Binding-site contacts:
Ligand atom C4 contacts residue PHE194 of chain 1.B at 3.7 Å (hydrophobic).
Ligand atom O3 contacts residue GLY208 of chain 1.B at 4.1 Å.
Ligand atom C1 contacts residue GLN209 of chain 1.B at 3.9 Å.
Ligand atom C2 contacts residue PHE212 of chain 1.B at 3.5 Å (hydrophobic).
Ligand atom C4 contacts residue PHE212 of chain 1.B at 3.8 Å (hydrophobic).
Ligand atom C3 contacts residue GLY208 of chain 1.B at 4.2 Å.
Ligand atom C4 contacts residue PHE195 of chain 1.B at 4.0 Å (hydrophobic).
Ligand atom C4 contacts residue THR191 of chain 1.B at 4.0 Å.
Ligand atom O3 contacts residue GLN209 of chain 1.B at 3.0 Å (h-bond).
Ligand atom C3 contacts residue GLN209 of chain 1.B at 4.1 Å.
Ligand atom C2 contacts residue ARG65 of chain 1.B at 4.0 Å.
Ligand atom O3 contacts residue PHE195 of chain 1.B at 3.7 Å.
Ligand atom C2 contacts residue GLY208 of chain 1.B at 3.7 Å.
Ligand atom C2 contacts residue GLN209 of chain 1.B at 4.1 Å.
Ligand atom O1 contacts residue TYR33 of chain 1.B at 3.2 Å (h-bond).
Ligand atom O1 contacts residue LEU67 of chain 1.B at 3.7 Å.
Ligand atom C1 contacts residue PHE212 of chain 1.B at 3.9 Å (hydrophobic).
Ligand atom C3 contacts residue THR191 of chain 1.B at 4.1 Å.
Ligand atom C3 contacts residue PHE195 of chain 1.B at 4.0 Å (hydrophobic).
Ligand atom C4 contacts residue GLY208 of chain 1.B at 4.1 Å.
Ligand atom O1 contacts residue THR191 of chain 1.B at 4.4 Å.
Ligand atom C1 contacts residue ARG65 of chain 1.B at 3.7 Å.
Ligand atom O1 contacts residue PHE195 of chain 1.B at 3.5 Å.
Ligand atom O3 contacts residue PHE194 of chain 1.B at 4.3 Å.
Ligand atom C1 contacts residue LEU67 of chain 1.B at 3.8 Å (hydrophobic).
Ligand atom C2 contacts residue THR191 of chain 1.B at 4.0 Å.
Ligand atom C1 contacts residue TYR33 of chain 1.B at 3.4 Å (hydrophobic).
Ligand atom O1 contacts residue GLN209 of chain 1.B at 3.9 Å.
Ligand atom C1 contacts residue THR191 of chain 1.B at 4.4 Å.

A small-molecule ligand and the protein it binds are described below.
Small molecule (SMILES): C[C@@H](O)CCO

Sequence of chain 1.B:
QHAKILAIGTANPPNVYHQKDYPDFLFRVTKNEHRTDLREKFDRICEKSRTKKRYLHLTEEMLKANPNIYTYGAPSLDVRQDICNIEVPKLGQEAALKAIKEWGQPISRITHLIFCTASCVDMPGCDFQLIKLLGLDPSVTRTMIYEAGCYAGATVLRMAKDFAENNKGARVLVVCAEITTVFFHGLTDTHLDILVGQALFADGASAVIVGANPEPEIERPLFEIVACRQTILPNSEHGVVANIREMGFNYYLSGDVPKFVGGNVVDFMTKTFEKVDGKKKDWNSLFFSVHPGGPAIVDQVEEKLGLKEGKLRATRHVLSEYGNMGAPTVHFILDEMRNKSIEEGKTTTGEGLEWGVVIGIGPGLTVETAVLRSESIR